Sequence of chain 1.A:
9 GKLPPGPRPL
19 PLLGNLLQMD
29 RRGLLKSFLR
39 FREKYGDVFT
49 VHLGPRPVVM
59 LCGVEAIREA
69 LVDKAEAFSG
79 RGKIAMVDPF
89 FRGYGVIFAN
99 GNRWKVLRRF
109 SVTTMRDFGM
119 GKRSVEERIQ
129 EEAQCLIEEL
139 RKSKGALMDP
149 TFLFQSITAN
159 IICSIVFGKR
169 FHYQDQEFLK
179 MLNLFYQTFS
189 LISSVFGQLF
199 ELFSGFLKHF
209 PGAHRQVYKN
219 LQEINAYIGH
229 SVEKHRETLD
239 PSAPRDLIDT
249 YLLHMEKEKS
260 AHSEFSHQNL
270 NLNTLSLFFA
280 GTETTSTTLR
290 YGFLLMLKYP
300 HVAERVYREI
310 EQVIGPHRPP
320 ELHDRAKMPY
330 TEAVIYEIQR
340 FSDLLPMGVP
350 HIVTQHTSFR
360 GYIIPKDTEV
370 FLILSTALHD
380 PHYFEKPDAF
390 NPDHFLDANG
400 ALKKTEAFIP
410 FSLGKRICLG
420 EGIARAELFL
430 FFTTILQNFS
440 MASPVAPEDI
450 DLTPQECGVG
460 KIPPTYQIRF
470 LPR

A small-molecule ligand and the protein it binds are described below.
Small molecule (SMILES): C[C@@H]1Nc2ccc(Cl)cc2[C@@](C#CC2CC2)(C(F)(F)F)O1

Binding-site contacts:
Ligand atom CAR contacts residue VAL348 of chain 1.A at 4.2 Å (hydrophobic).
Ligand atom CAF contacts residue LEU344 of chain 1.A at 4.1 Å (hydrophobic).
Ligand atom CAI contacts residue SER275 of chain 1.A at 3.8 Å.
Ligand atom CAR contacts residue LEU344 of chain 1.A at 4.2 Å (hydrophobic).
Ligand atom CAO contacts residue PHE278 of chain 1.A at 3.9 Å (hydrophobic).
Ligand atom NAM contacts residue ILE95 of chain 1.A at 3.7 Å.
Ligand atom FAB contacts residue ILE82 of chain 1.A at 4.2 Å.
Ligand atom CAK contacts residue PHE278 of chain 1.A at 3.9 Å (hydrophobic).
Ligand atom CAO contacts residue PHE96 of chain 1.A at 4.2 Å (hydrophobic).
Ligand atom CAP contacts residue ALA279 of chain 1.A at 4.0 Å (hydrophobic).
Ligand atom CAL contacts residue THR283 of chain 1.A at 2.9 Å.
Ligand atom FAD contacts residue VAL458 of chain 1.A at 3.6 Å.
Ligand atom CAA contacts residue VAL348 of chain 1.A at 4.0 Å (hydrophobic).
Ligand atom CAF contacts residue PHE187 of chain 1.A at 4.1 Å (hydrophobic).
Ligand atom CAS contacts residue PHE187 of chain 1.A at 3.0 Å (hydrophobic).
Ligand atom CAH contacts residue PHE278 of chain 1.A at 3.9 Å (hydrophobic).
Ligand atom FAB contacts residue VAL458 of chain 1.A at 4.1 Å.
Ligand atom CL contacts residue PHE89 of chain 1.A at 3.4 Å.
Ligand atom CAA contacts residue LEU344 of chain 1.A at 3.5 Å (hydrophobic).
Ligand atom OAN contacts residue VAL348 of chain 1.A at 3.9 Å.
Ligand atom CAH contacts residue SER275 of chain 1.A at 4.0 Å.
Ligand atom NAM contacts residue ALA279 of chain 1.A at 3.5 Å.
Ligand atom CAS contacts residue THR283 of chain 1.A at 3.5 Å.
Ligand atom CAH contacts residue ILE95 of chain 1.A at 3.1 Å (hydrophobic).
Ligand atom CAA contacts residue HEM1 of chain 1.G at 3.3 Å.
Ligand atom CAT contacts residue ILE82 of chain 1.A at 3.7 Å (hydrophobic).
Ligand atom CAK contacts residue PHE187 of chain 1.A at 2.3 Å (hydrophobic).
Ligand atom FAC contacts residue PHE96 of chain 1.A at 3.5 Å.
Ligand atom FAC contacts residue ILE82 of chain 1.A at 3.3 Å.
Ligand atom OAN contacts residue LEU344 of chain 1.A at 4.0 Å.
Ligand atom CAI contacts residue ALA279 of chain 1.A at 3.6 Å (hydrophobic).
Ligand atom CAL contacts residue PHE187 of chain 1.A at 3.5 Å (hydrophobic).
Ligand atom FAD contacts residue VAL348 of chain 1.A at 3.8 Å.
Ligand atom CAS contacts residue LEU344 of chain 1.A at 4.1 Å (hydrophobic).
Ligand atom CAP contacts residue ILE95 of chain 1.A at 3.3 Å (hydrophobic).
Ligand atom CAI contacts residue ILE95 of chain 1.A at 2.4 Å (hydrophobic).
Ligand atom CAF contacts residue THR283 of chain 1.A at 4.2 Å.
Ligand atom FAD contacts residue ILE82 of chain 1.A at 3.2 Å.
Ligand atom CAL contacts residue PHE278 of chain 1.A at 4.2 Å (hydrophobic).
Ligand atom CAL contacts residue GLU282 of chain 1.A at 3.8 Å.